Sequence of chain 2.A:
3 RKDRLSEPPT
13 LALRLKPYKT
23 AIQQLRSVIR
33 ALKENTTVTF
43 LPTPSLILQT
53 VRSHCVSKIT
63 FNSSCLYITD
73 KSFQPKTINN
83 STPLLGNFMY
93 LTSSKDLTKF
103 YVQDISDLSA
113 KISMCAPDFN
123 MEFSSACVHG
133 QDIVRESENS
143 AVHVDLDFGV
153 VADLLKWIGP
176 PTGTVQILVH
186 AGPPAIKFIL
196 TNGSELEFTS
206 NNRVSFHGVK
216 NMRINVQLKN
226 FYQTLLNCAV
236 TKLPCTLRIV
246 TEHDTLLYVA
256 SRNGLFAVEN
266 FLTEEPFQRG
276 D

Binding-site contacts:
Ligand atom C06 contacts residue THR41 of chain 2.A at 3.8 Å.
Ligand atom C21 contacts residue ILE49 of chain 2.A at 3.7 Å (hydrophobic).
Ligand atom C10 contacts residue GLN51 of chain 2.A at 4.2 Å.
Ligand atom O22 contacts residue ILE49 of chain 2.A at 3.3 Å.
Ligand atom C10 contacts residue VAL136 of chain 2.A at 3.5 Å (hydrophobic).
Ligand atom O22 contacts residue LYS60 of chain 2.A at 4.2 Å.
Ligand atom C07 contacts residue GLN51 of chain 2.A at 4.0 Å.
Ligand atom S04 contacts residue THR41 of chain 2.A at 4.0 Å.
Ligand atom C08 contacts residue ASP134 of chain 2.A at 3.3 Å.
Ligand atom C23 contacts residue ILE49 of chain 2.A at 4.4 Å (hydrophobic).
Ligand atom C09 contacts residue LYS60 of chain 2.A at 2.4 Å.
Ligand atom S04 contacts residue GLN133 of chain 2.A at 4.0 Å.
Ligand atom C23 contacts residue ILE135 of chain 2.A at 4.0 Å (hydrophobic).
Ligand atom C06 contacts residue ASP134 of chain 2.A at 3.9 Å.
Ligand atom C07 contacts residue ILE49 of chain 2.A at 4.2 Å (hydrophobic).
Ligand atom C07 contacts residue LYS60 of chain 2.A at 4.4 Å.
Ligand atom C09 contacts residue ASP134 of chain 2.A at 4.1 Å.
Ligand atom C05 contacts residue ILE135 of chain 2.A at 4.5 Å (hydrophobic).
Ligand atom C07 contacts residue ASP134 of chain 2.A at 3.6 Å.
Ligand atom C05 contacts residue THR41 of chain 2.A at 3.5 Å.
Ligand atom C23 contacts residue THR41 of chain 2.A at 4.4 Å.
Ligand atom C09 contacts residue GLN51 of chain 2.A at 4.1 Å.
Ligand atom C03 contacts residue ILE135 of chain 2.A at 3.4 Å (hydrophobic).
Ligand atom C09 contacts residue VAL136 of chain 2.A at 4.4 Å (hydrophobic).
Ligand atom C07 contacts residue THR41 of chain 2.A at 3.9 Å.
Ligand atom C09 contacts residue ILE49 of chain 2.A at 4.3 Å (hydrophobic).
Ligand atom S02 contacts residue ILE135 of chain 2.A at 3.6 Å.
Ligand atom C21 contacts residue LYS60 of chain 2.A at 3.8 Å.
Ligand atom C08 contacts residue GLN51 of chain 2.A at 3.0 Å.
Ligand atom S04 contacts residue THR79 of chain 2.A at 4.0 Å.
Ligand atom O22 contacts residue LEU43 of chain 2.A at 4.4 Å.
Ligand atom C05 contacts residue THR79 of chain 2.A at 3.6 Å.
Ligand atom C01 contacts residue ILE135 of chain 2.A at 3.5 Å (hydrophobic).
Ligand atom C03 contacts residue THR41 of chain 2.A at 4.4 Å.
Ligand atom S04 contacts residue ILE135 of chain 2.A at 3.7 Å.
Ligand atom C08 contacts residue ILE49 of chain 2.A at 4.2 Å (hydrophobic).
Ligand atom C08 contacts residue LYS60 of chain 2.A at 2.9 Å.
Ligand atom C10 contacts residue LYS60 of chain 2.A at 1.4 Å.
Ligand atom S02 contacts residue LEU43 of chain 2.A at 4.0 Å.
Ligand atom C05 contacts residue ASP134 of chain 2.A at 4.2 Å.

This protein binds this small molecule.
Small molecule (SMILES): C=C1C=Cc2csc(SC)c2C1=O